Sequence of chain 1.J:
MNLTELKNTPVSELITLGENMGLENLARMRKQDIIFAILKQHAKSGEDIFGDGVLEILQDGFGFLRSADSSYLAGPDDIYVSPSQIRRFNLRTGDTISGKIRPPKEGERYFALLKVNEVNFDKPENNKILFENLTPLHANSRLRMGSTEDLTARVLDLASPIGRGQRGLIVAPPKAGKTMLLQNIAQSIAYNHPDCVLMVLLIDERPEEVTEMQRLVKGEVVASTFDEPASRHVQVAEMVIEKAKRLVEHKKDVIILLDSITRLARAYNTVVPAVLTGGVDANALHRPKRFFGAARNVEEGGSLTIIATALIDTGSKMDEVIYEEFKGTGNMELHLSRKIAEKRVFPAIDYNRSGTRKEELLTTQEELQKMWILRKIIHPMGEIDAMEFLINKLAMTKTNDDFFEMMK

Binding-site contacts:
Ligand atom C8 contacts residue ARG212 of chain 1.J at 4.0 Å.
Ligand atom N2 contacts residue ARG269 of chain 1.J at 3.2 Å (salt-bridge).
Ligand atom O1 contacts residue GLU211 of chain 1.J at 3.9 Å.
Ligand atom O2 contacts residue GLU211 of chain 1.J at 3.0 Å (salt-bridge).
Ligand atom O1 contacts residue SER266 of chain 1.J at 2.9 Å (h-bond).
Ligand atom C2 contacts residue GLU211 of chain 1.J at 3.7 Å.
Ligand atom O1 contacts residue ASP265 of chain 1.J at 3.1 Å (salt-bridge).
Ligand atom C11 contacts residue LEU320 of chain 1.J at 3.9 Å (hydrophobic).
Ligand atom C4 contacts residue SER266 of chain 1.J at 3.9 Å.
Ligand atom O6 contacts residue AGS1 of chain 1.V at 3.8 Å.
Ligand atom O4 contacts residue ARG269 of chain 1.J at 2.8 Å (salt-bridge).
Ligand atom C6 contacts residue LEU320 of chain 1.J at 3.8 Å (hydrophobic).
Ligand atom C1 contacts residue GLU211 of chain 1.J at 3.6 Å.
Ligand atom C7 contacts residue ARG212 of chain 1.J at 3.3 Å.
Ligand atom C11 contacts residue ARG269 of chain 1.J at 3.4 Å.
Ligand atom O7 contacts residue LEU320 of chain 1.J at 3.7 Å.
Ligand atom N1 contacts residue LEU320 of chain 1.J at 3.5 Å.
Ligand atom C8 contacts residue AGS1 of chain 1.V at 3.6 Å.
Ligand atom C10 contacts residue LEU320 of chain 1.J at 4.0 Å (hydrophobic).
Ligand atom O5 contacts residue ARG212 of chain 1.J at 3.5 Å (salt-bridge).
Ligand atom C4 contacts residue ARG269 of chain 1.J at 4.0 Å.
Ligand atom O7 contacts residue THR323 of chain 1.J at 3.5 Å.
Ligand atom O6 contacts residue LYS184 of chain 1.J at 3.0 Å (salt-bridge).
Ligand atom O6 contacts residue MG1 of chain 1.U at 4.0 Å.
Ligand atom C54 contacts residue PRO180 of chain 1.J at 4.0 Å (hydrophobic).
Ligand atom O1 contacts residue ILE209 of chain 1.J at 3.6 Å.
Ligand atom N2 contacts residue LEU320 of chain 1.J at 4.0 Å.
Ligand atom C3 contacts residue ILE209 of chain 1.J at 3.3 Å (hydrophobic).
Ligand atom C2 contacts residue ASP265 of chain 1.J at 3.2 Å.
Ligand atom O3 contacts residue ARG269 of chain 1.J at 3.2 Å (salt-bridge).
Ligand atom O6 contacts residue LEU320 of chain 1.J at 3.9 Å.
Ligand atom C9 contacts residue AGS1 of chain 1.V at 4.0 Å.
Ligand atom O8 contacts residue LYS181 of chain 1.J at 3.3 Å.
Ligand atom C3 contacts residue ASP210 of chain 1.J at 3.4 Å.
Ligand atom S1 contacts residue PRO180 of chain 1.J at 3.8 Å.
Ligand atom O3 contacts residue ASP210 of chain 1.J at 3.6 Å.
Ligand atom C6 contacts residue LYS184 of chain 1.J at 4.0 Å.
Ligand atom C3 contacts residue GLU211 of chain 1.J at 3.3 Å.
Ligand atom C2 contacts residue LYS184 of chain 1.J at 3.5 Å.
Ligand atom C2 contacts residue SER266 of chain 1.J at 3.3 Å.

The protein below binds the small molecule below.
Small molecule (SMILES): C[C@](O)(CO)[C@H](O)[C@@]12NC(=O)[C@@](O)(NC1=O)[C@H](CSc1cccc(C=O)c1)CCO2